Sequence of chain 1.A:
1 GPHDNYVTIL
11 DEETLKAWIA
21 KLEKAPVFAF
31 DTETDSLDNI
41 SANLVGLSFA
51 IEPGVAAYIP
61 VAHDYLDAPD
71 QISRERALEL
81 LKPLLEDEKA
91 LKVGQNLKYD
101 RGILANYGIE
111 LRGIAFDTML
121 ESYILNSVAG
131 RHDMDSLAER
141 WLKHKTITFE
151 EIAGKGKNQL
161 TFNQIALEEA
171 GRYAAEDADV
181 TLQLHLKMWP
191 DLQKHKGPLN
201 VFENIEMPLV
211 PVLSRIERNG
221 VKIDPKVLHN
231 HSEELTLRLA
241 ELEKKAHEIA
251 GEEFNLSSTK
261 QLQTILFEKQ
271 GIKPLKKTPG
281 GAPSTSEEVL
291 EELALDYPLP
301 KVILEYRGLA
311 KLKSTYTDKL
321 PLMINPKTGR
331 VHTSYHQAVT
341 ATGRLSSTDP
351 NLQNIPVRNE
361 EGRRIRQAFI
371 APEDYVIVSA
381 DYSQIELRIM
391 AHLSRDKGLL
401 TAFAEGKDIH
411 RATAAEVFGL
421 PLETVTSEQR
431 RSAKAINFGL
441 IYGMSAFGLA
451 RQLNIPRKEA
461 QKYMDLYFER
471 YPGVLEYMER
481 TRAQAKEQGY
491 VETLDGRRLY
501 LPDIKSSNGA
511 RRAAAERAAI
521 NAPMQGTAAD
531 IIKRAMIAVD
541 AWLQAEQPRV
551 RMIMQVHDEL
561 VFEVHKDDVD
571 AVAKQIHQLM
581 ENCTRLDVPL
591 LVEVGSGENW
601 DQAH

Binding-site contacts:
Ligand atom O2 contacts residue ARG457 of chain 1.A at 3.4 Å.
Ligand atom O4' contacts residue ARG457 of chain 1.A at 3.0 Å (salt-bridge).
Ligand atom N9 contacts residue ARG457 of chain 1.A at 4.5 Å.
Ligand atom C4' contacts residue ARG457 of chain 1.A at 3.5 Å.
Ligand atom P contacts residue GLY509 of chain 1.A at 4.1 Å.
Ligand atom OP1 contacts residue ASN508 of chain 1.A at 4.1 Å.
Ligand atom O4' contacts residue ARG457 of chain 1.A at 4.1 Å.
Ligand atom OP1 contacts residue GLY509 of chain 1.A at 3.0 Å (h-bond).
Ligand atom N3 contacts residue PHE447 of chain 1.A at 4.5 Å.
Ligand atom OP1 contacts residue ALA510 of chain 1.A at 3.9 Å.
Ligand atom O3' contacts residue GLY509 of chain 1.A at 4.2 Å.
Ligand atom C2 contacts residue ARG457 of chain 1.A at 4.3 Å.
Ligand atom C1' contacts residue ARG457 of chain 1.A at 3.8 Å.
Ligand atom C5' contacts residue ARG457 of chain 1.A at 4.3 Å.

A protein and the small-molecule ligand that binds it are described below.
Small molecule (SMILES): Cc1cn([C@H]2C[C@H](O[P](=O)(O)OC[C@H]3O[C@@H](n4cc(C)c(=O)[nH]c4=O)C[C@@H]3O)[C@@H](CO[P](=O)(O)O[C@H]3C[C@H](n4cnc5c(=O)nc(N)[nH]c54)O[C@@H]3CO[P](=O)(O)O[C@H]3C[C@H](n4ccc(N)nc4=O)O[C@@H]3CO[P](=O)(O)O[C@H]3C[C@H](n4cnc5c(N)ncnc54)O[C@@H]3CO[P](=O)(O)O[C@H]3C[C@H](n4cnc5c(=O)nc(N)[nH]c54)O[C@@H]3CO[P](=O)(O)O[C@H]3C[C@H](n4ccc(N)nc4=O)O[C@@H]3COP(=O)=O)O2)c(=O)[nH]c1=O